Sequence of chain 60.E:
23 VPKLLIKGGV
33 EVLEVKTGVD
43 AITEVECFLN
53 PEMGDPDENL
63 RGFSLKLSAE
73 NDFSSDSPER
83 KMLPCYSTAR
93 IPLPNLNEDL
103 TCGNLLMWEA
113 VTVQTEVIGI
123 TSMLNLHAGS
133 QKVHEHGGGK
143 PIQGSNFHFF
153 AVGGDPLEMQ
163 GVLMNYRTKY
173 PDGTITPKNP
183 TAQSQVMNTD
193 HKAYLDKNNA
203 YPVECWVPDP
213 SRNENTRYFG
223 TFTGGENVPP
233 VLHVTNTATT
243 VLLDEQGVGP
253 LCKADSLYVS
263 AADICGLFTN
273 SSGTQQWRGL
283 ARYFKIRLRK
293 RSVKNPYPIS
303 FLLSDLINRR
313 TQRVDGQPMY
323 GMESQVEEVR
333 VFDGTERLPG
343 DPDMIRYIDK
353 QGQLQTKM

Binding-site contacts:
Ligand atom C1 contacts residue LYS68 of chain 60.E at 3.8 Å.
Ligand atom C1 contacts residue THR276 of chain 60.E at 3.3 Å.
Ligand atom C11 contacts residue GLN278 of chain 60.E at 3.5 Å.
Ligand atom C11 contacts residue ASN272 of chain 60.E at 3.5 Å.
Ligand atom C11 contacts residue THR276 of chain 60.E at 3.4 Å.
Ligand atom C7 contacts residue LEU62 of chain 60.E at 3.8 Å (hydrophobic).
Ligand atom O9 contacts residue LEU67 of chain 60.E at 3.1 Å.
Ligand atom C9 contacts residue LYS68 of chain 60.E at 3.8 Å.
Ligand atom O7 contacts residue LEU62 of chain 60.E at 3.3 Å.
Ligand atom N5 contacts residue GLN278 of chain 60.E at 3.7 Å.
Ligand atom C7 contacts residue GLN278 of chain 60.E at 3.9 Å.
Ligand atom O10 contacts residue PHE75 of chain 60.A at 3.9 Å.
Ligand atom O1B contacts residue LYS68 of chain 60.E at 3.1 Å.
Ligand atom N5 contacts residue ASN272 of chain 60.E at 3.2 Å (h-bond).
Ligand atom O8 contacts residue ASN272 of chain 60.E at 3.5 Å (h-bond).
Ligand atom C6 contacts residue LYS68 of chain 60.E at 4.0 Å.
Ligand atom C9 contacts residue GLN278 of chain 60.E at 3.3 Å.
Ligand atom C6 contacts residue ASN272 of chain 60.E at 3.7 Å.
Ligand atom O1A contacts residue ASN272 of chain 60.E at 3.6 Å.
Ligand atom O1A contacts residue LYS68 of chain 60.E at 3.8 Å.
Ligand atom O10 contacts residue LEU62 of chain 60.E at 2.8 Å.
Ligand atom C10 contacts residue ASN272 of chain 60.E at 3.9 Å.
Ligand atom C11 contacts residue HIS138 of chain 60.D at 3.5 Å.
Ligand atom O1B contacts residue THR276 of chain 60.E at 3.4 Å (h-bond).
Ligand atom O9 contacts residue GLN278 of chain 60.E at 4.0 Å.
Ligand atom C11 contacts residue PHE65 of chain 60.E at 3.7 Å (hydrophobic).
Ligand atom N5 contacts residue LEU62 of chain 60.E at 3.9 Å.
Ligand atom C10 contacts residue LEU62 of chain 60.E at 3.1 Å (hydrophobic).
Ligand atom O1A contacts residue THR276 of chain 60.E at 2.6 Å (h-bond).
Ligand atom O1B contacts residue SER274 of chain 60.E at 3.3 Å (h-bond).
Ligand atom C11 contacts residue LEU62 of chain 60.E at 3.5 Å (hydrophobic).
Ligand atom C8 contacts residue GLN278 of chain 60.E at 3.7 Å.
Ligand atom O8 contacts residue GLN278 of chain 60.E at 3.5 Å (h-bond).
Ligand atom O8 contacts residue LYS68 of chain 60.E at 3.3 Å.
Ligand atom C11 contacts residue PHE75 of chain 60.A at 3.5 Å (hydrophobic).
Ligand atom C11 contacts residue PHE270 of chain 60.E at 3.9 Å (hydrophobic).
Ligand atom C10 contacts residue GLN278 of chain 60.E at 4.0 Å.
Ligand atom C9 contacts residue LEU67 of chain 60.E at 4.0 Å (hydrophobic).
Ligand atom O8 contacts residue THR276 of chain 60.E at 4.0 Å.
Ligand atom O9 contacts residue LYS68 of chain 60.E at 2.9 Å (salt-bridge).

A protein and the small-molecule ligand that binds it are described below.
Small molecule (SMILES): CC(=O)N[C@H]1[C@H]([C@H](O)[C@H](O)CO)O[C@@](O[C@H](CO)[C@@H](O)[C@@H]2O[C@@H](C(=O)O)C[C@H](O)[C@H]2NC(C)=O)(C(=O)O)C[C@@H]1O

Sequence of chain 60.D:
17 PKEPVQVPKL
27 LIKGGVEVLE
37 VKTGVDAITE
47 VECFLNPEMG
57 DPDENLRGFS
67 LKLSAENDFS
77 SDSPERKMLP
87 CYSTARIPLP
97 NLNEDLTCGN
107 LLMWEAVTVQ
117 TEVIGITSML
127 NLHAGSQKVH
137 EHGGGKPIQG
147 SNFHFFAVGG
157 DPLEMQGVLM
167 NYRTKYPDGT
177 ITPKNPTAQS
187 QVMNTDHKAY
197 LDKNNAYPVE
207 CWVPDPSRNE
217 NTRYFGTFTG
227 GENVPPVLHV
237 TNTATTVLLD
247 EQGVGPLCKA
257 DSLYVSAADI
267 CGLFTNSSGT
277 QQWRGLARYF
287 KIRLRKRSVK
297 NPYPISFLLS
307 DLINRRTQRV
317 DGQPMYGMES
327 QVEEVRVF

Sequence of chain 60.A:
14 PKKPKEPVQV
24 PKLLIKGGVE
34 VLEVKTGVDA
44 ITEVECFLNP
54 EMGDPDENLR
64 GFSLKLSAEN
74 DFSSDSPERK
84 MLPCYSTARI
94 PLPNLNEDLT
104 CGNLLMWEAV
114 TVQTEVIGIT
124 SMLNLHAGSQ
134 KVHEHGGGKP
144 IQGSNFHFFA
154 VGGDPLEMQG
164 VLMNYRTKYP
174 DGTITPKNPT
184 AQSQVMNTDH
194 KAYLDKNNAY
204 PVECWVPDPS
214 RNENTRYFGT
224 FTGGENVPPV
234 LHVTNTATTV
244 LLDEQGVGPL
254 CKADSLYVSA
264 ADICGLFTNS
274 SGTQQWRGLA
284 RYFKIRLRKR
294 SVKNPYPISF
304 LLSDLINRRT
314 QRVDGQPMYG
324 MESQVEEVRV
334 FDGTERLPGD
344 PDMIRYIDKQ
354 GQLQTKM